A protein and the small-molecule ligand that binds it are described below.
Small molecule (SMILES): CC(=O)N[C@@H]1[C@@H](O)[C@H](O)[C@@H](CO)O[C@H]1O

Sequence of chain 1.A:
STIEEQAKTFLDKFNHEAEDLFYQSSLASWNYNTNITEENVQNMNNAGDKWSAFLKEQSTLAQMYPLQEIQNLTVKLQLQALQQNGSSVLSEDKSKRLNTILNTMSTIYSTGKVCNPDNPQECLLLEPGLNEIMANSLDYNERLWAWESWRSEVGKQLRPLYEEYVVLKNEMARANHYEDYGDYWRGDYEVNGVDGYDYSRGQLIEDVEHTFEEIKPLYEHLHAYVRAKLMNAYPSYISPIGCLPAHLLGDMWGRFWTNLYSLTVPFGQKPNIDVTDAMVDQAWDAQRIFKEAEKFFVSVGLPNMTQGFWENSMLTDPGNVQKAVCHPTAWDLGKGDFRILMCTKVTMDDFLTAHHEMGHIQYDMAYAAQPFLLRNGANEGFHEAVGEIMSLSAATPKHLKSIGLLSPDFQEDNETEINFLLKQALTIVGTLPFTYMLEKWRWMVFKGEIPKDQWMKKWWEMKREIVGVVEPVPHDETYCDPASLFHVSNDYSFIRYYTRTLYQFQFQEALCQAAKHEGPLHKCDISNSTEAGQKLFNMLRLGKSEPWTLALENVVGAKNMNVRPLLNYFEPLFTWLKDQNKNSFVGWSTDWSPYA

Binding-site contacts:
Ligand atom O7 contacts residue SER527 of chain 1.A at 4.2 Å.
Ligand atom C5 contacts residue ASN528 of chain 1.A at 3.6 Å.
Ligand atom O5 contacts residue ASN528 of chain 1.A at 2.3 Å (h-bond).
Ligand atom C7 contacts residue ASN528 of chain 1.A at 3.2 Å.
Ligand atom C3 contacts residue ASN528 of chain 1.A at 3.8 Å.
Ligand atom C8 contacts residue SER402 of chain 1.A at 3.5 Å.
Ligand atom C8 contacts residue SER527 of chain 1.A at 3.9 Å.
Ligand atom C8 contacts residue ASP525 of chain 1.A at 3.5 Å.
Ligand atom C2 contacts residue ASN528 of chain 1.A at 2.4 Å.
Ligand atom C1 contacts residue ASN528 of chain 1.A at 1.4 Å.
Ligand atom O7 contacts residue ASN528 of chain 1.A at 2.9 Å (h-bond).
Ligand atom C7 contacts residue SER527 of chain 1.A at 4.4 Å.
Ligand atom N2 contacts residue ASN528 of chain 1.A at 3.0 Å (h-bond).
Ligand atom N2 contacts residue SER402 of chain 1.A at 3.8 Å.
Ligand atom C4 contacts residue ASN528 of chain 1.A at 4.1 Å.
Ligand atom C7 contacts residue SER402 of chain 1.A at 4.2 Å.
Ligand atom O3 contacts residue SER402 of chain 1.A at 4.0 Å.
Ligand atom C8 contacts residue ASN528 of chain 1.A at 4.5 Å.